Sequence of chain 1.C:
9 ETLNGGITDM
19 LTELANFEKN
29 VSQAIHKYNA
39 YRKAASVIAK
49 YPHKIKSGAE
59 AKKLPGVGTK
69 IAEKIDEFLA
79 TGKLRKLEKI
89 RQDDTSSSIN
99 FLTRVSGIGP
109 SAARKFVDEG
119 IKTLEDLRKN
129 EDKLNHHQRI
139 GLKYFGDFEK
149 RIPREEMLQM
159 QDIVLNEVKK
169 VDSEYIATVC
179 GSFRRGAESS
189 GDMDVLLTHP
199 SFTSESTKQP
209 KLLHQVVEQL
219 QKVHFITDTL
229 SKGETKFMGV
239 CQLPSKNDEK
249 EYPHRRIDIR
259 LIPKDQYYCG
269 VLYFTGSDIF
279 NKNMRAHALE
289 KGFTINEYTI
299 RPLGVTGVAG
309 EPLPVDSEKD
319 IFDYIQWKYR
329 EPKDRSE

The protein below binds the small molecule below.
Small molecule (SMILES): Cc1cn([C@H]2C[C@H](O[P](=O)(O)OC[C@H]3O[C@@H](n4cnc5c(N)ncnc54)C[C@@H]3O[P](=O)(O)OC[C@H]3O[C@@H](n4cnc5c(=O)nc(N)[nH]c54)C[C@@H]3O[P](=O)(O)OC[C@H]3O[C@@H](n4cnc5c(N)ncnc54)C[C@@H]3OP(=O)(O)O)[C@@H](CO[P](=O)(O)O[C@H]3C[C@H](n4cc(C)c(=O)[nH]c4=O)O[C@@H]3CO[P](=O)(O)O[C@H]3C[C@H](n4cnc5c(N)ncnc54)O[C@@H]3CO[P](=O)(O)O[C@H]3C[C@H](n4ccc(N)nc4=O)O[C@@H]3CO)O2)c(=O)[nH]c1=O

Binding-site contacts:
Ligand atom N1 contacts residue DG7 of chain 1.B at 3.3 Å (h-bond).
Ligand atom N6 contacts residue DT6 of chain 1.B at 3.0 Å (h-bond).
Ligand atom N4 contacts residue DG7 of chain 1.B at 3.4 Å (h-bond).
Ligand atom O6 contacts residue DC2 of chain 1.B at 2.7 Å (h-bond).
Ligand atom OP1 contacts residue LYS230 of chain 1.C at 3.3 Å (salt-bridge).
Ligand atom C2 contacts residue DT6 of chain 1.B at 3.1 Å.
Ligand atom O5' contacts residue GLY231 of chain 1.C at 3.4 Å.
Ligand atom N1 contacts residue DT3 of chain 1.B at 2.6 Å (h-bond).
Ligand atom OP1 contacts residue THR233 of chain 1.C at 2.7 Å (h-bond).
Ligand atom O4 contacts residue DA4 of chain 1.B at 2.5 Å (h-bond).
Ligand atom N1 contacts residue DT6 of chain 1.B at 2.6 Å (h-bond).
Ligand atom C4 contacts residue DA4 of chain 1.B at 3.1 Å.
Ligand atom N6 contacts residue DT1 of chain 1.B at 3.1 Å (h-bond).
Ligand atom N1 contacts residue DT1 of chain 1.B at 2.8 Å (h-bond).
Ligand atom C6 contacts residue DT6 of chain 1.B at 3.5 Å.
Ligand atom C6 contacts residue DC2 of chain 1.B at 3.1 Å.
Ligand atom C6 contacts residue DT3 of chain 1.B at 3.3 Å.
Ligand atom O4 contacts residue DA5 of chain 1.B at 3.0 Å (h-bond).
Ligand atom C2 contacts residue DG7 of chain 1.B at 3.5 Å.
Ligand atom N3 contacts residue DG7 of chain 1.B at 3.0 Å (h-bond).
Ligand atom C2 contacts residue DG7 of chain 1.B at 3.1 Å.
Ligand atom C2 contacts residue DT1 of chain 1.B at 3.2 Å.
Ligand atom OP1 contacts residue GLU232 of chain 1.C at 3.2 Å (salt-bridge).
Ligand atom N3 contacts residue DG7 of chain 1.B at 3.5 Å (h-bond).
Ligand atom C4 contacts residue DA5 of chain 1.B at 3.4 Å.
Ligand atom N6 contacts residue DA5 of chain 1.B at 3.1 Å (h-bond).
Ligand atom O2 contacts residue DG7 of chain 1.B at 2.6 Å (h-bond).
Ligand atom O2 contacts residue DA4 of chain 1.B at 3.1 Å.
Ligand atom N3 contacts residue DA4 of chain 1.B at 2.3 Å (h-bond).
Ligand atom N3 contacts residue DA5 of chain 1.B at 2.8 Å (h-bond).
Ligand atom C2 contacts residue DA4 of chain 1.B at 3.2 Å.
Ligand atom OP1 contacts residue GLY231 of chain 1.C at 3.5 Å.
Ligand atom O4 contacts residue DT3 of chain 1.B at 3.5 Å (h-bond).
Ligand atom C2 contacts residue DT3 of chain 1.B at 3.3 Å.
Ligand atom N2 contacts residue DT3 of chain 1.B at 3.0 Å (h-bond).
Ligand atom N2 contacts residue DC2 of chain 1.B at 2.8 Å (h-bond).
Ligand atom N1 contacts residue DC2 of chain 1.B at 2.7 Å (h-bond).
Ligand atom C2 contacts residue DC2 of chain 1.B at 3.2 Å.
Ligand atom N6 contacts residue DT3 of chain 1.B at 2.8 Å (h-bond).
Ligand atom OP1 contacts residue LYS234 of chain 1.C at 3.1 Å (salt-bridge).